Binding-site contacts:
Ligand atom OAF contacts residue LYS293 of chain 1.C at 3.1 Å (salt-bridge).
Ligand atom CAA contacts residue ASP378 of chain 1.C at 3.6 Å.
Ligand atom C contacts residue ZN1 of chain 1.EA at 2.9 Å.
Ligand atom OAF contacts residue ZN1 of chain 1.EA at 2.2 Å.
Ligand atom NAN contacts residue ZN1 of chain 1.EA at 2.9 Å.
Ligand atom NAN contacts residue ASP378 of chain 1.C at 3.2 Å (salt-bridge).
Ligand atom CAL contacts residue GLY408 of chain 1.C at 3.7 Å.
Ligand atom OAF contacts residue CO31 of chain 1.GA at 2.8 Å (h-bond).
Ligand atom CAK contacts residue LEU406 of chain 1.C at 3.5 Å (hydrophobic).
Ligand atom CAJ contacts residue GLY408 of chain 1.C at 3.6 Å.
Ligand atom NAN contacts residue LEU406 of chain 1.C at 3.1 Å (h-bond).
Ligand atom O contacts residue ASP298 of chain 1.C at 3.0 Å (salt-bridge).
Ligand atom NAN contacts residue LYS293 of chain 1.C at 3.6 Å.
Ligand atom NAN contacts residue ZN1 of chain 1.FA at 3.0 Å.
Ligand atom C contacts residue ZN1 of chain 1.FA at 3.6 Å.
Ligand atom O contacts residue ZN1 of chain 1.FA at 3.7 Å.
Ligand atom CAK contacts residue THR405 of chain 1.C at 3.8 Å.
Ligand atom SAP contacts residue MET311 of chain 1.C at 3.5 Å.
Ligand atom O contacts residue ASP378 of chain 1.C at 2.9 Å (salt-bridge).
Ligand atom OAE contacts residue THR407 of chain 1.C at 3.6 Å.
Ligand atom CAH contacts residue PHE317 of chain 1.C at 3.8 Å (hydrophobic).
Ligand atom NAN contacts residue CO31 of chain 1.GA at 2.8 Å (h-bond).
Ligand atom CAU contacts residue LEU406 of chain 1.C at 3.8 Å (hydrophobic).
Ligand atom OAF contacts residue ASP298 of chain 1.C at 3.2 Å (salt-bridge).
Ligand atom CAI contacts residue GLY408 of chain 1.C at 3.5 Å.
Ligand atom OAF contacts residue ZN1 of chain 1.FA at 2.1 Å.
Ligand atom OAE contacts residue GLY408 of chain 1.C at 3.5 Å (h-bond).
Ligand atom CAH contacts residue ALA496 of chain 1.C at 3.3 Å (hydrophobic).
Ligand atom O contacts residue LYS305 of chain 1.C at 2.8 Å (salt-bridge).
Ligand atom CAG contacts residue ALA496 of chain 1.C at 3.0 Å (hydrophobic).
Ligand atom O contacts residue ZN1 of chain 1.EA at 2.2 Å.
Ligand atom CAS contacts residue GLY408 of chain 1.C at 3.6 Å.
Ligand atom CAU contacts residue GLY408 of chain 1.C at 3.4 Å.
Ligand atom C contacts residue LEU406 of chain 1.C at 3.7 Å (hydrophobic).
Ligand atom OAF contacts residue GLU380 of chain 1.C at 2.9 Å (salt-bridge).
Ligand atom OAF contacts residue ASP378 of chain 1.C at 3.0 Å (salt-bridge).
Ligand atom CAK contacts residue GLY408 of chain 1.C at 3.4 Å.
Ligand atom CA contacts residue LEU406 of chain 1.C at 3.2 Å (hydrophobic).
Ligand atom CAK contacts residue THR407 of chain 1.C at 3.7 Å.
Ligand atom C contacts residue ASP378 of chain 1.C at 3.2 Å.

This protein binds this small molecule.
Small molecule (SMILES): CC(C)(C)C(=O)N[C@@H](C(=O)NO)c1ccc(-c2ccsc2)cc1

Sequence of chain 1.C:
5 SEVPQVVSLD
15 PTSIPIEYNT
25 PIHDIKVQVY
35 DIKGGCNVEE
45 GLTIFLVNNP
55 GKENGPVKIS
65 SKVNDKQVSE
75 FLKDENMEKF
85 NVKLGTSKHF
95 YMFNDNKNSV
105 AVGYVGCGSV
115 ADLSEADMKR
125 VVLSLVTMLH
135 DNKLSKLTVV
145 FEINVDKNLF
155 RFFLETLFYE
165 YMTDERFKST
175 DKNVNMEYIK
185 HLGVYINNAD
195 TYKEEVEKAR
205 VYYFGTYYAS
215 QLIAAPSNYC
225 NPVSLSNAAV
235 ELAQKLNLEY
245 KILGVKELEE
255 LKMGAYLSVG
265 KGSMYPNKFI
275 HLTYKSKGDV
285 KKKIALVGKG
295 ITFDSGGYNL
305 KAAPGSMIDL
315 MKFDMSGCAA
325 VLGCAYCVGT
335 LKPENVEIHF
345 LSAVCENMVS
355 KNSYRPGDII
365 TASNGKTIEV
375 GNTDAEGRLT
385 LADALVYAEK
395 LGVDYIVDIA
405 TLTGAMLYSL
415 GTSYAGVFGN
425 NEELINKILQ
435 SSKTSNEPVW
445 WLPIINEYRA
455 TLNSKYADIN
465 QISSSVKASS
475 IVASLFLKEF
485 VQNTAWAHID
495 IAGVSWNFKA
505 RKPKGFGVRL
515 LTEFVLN